Binding-site contacts:
Ligand atom O7 contacts residue ASN696 of chain 1.C at 4.1 Å.
Ligand atom C2 contacts residue ASN696 of chain 1.C at 2.4 Å.
Ligand atom C3 contacts residue ASN696 of chain 1.C at 3.8 Å.
Ligand atom O7 contacts residue ILE1117 of chain 1.C at 4.4 Å.
Ligand atom C5 contacts residue ASN696 of chain 1.C at 3.7 Å.
Ligand atom N2 contacts residue ASN696 of chain 1.C at 2.9 Å (h-bond).
Ligand atom O5 contacts residue ASN696 of chain 1.C at 2.4 Å (h-bond).
Ligand atom C7 contacts residue ASN696 of chain 1.C at 3.7 Å.
Ligand atom C1 contacts residue ASN696 of chain 1.C at 1.4 Å.
Ligand atom C8 contacts residue GLY1118 of chain 1.C at 4.5 Å.
Ligand atom C4 contacts residue ASN696 of chain 1.C at 4.2 Å.
Ligand atom C8 contacts residue ILE1117 of chain 1.C at 4.3 Å (hydrophobic).

Sequence of chain 1.C:
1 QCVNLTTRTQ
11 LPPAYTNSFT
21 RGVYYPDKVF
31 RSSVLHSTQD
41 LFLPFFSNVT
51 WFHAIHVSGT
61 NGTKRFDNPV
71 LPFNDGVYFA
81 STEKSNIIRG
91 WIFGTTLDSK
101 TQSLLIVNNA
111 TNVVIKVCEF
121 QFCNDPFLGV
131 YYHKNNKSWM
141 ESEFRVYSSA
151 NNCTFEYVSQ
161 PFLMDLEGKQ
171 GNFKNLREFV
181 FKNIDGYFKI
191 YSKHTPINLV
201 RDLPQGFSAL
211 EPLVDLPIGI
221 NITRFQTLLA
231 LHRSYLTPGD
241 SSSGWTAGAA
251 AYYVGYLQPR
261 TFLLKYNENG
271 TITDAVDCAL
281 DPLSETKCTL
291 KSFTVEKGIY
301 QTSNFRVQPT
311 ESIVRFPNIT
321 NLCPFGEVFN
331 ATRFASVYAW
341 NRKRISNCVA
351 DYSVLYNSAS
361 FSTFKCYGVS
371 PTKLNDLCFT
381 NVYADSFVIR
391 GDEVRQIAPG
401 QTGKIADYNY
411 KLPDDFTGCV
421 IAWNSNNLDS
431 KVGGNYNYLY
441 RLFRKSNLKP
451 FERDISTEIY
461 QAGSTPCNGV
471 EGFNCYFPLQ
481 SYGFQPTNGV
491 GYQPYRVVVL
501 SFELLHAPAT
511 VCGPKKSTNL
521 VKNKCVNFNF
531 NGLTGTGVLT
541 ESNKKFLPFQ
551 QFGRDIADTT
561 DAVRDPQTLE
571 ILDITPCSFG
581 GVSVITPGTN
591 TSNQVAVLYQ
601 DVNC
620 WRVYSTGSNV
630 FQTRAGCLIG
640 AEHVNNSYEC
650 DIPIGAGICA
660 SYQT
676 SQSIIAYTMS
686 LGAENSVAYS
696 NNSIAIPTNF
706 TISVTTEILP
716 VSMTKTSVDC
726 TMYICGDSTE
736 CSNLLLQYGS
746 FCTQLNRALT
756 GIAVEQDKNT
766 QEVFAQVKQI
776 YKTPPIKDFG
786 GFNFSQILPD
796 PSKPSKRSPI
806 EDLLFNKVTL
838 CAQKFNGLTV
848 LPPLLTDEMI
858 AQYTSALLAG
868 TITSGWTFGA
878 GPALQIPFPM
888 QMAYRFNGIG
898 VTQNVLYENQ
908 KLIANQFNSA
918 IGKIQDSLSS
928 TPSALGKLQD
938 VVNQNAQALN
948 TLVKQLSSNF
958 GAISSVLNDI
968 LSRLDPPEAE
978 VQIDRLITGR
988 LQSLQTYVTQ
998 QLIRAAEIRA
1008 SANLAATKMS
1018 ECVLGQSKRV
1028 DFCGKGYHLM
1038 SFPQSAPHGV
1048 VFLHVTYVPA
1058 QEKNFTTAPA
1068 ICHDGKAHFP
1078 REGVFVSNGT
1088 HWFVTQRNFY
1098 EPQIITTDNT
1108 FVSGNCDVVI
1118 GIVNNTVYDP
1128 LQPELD

The small molecule below binds the protein below.
Small molecule (SMILES): CC(=O)N[C@@H]1[C@@H](O)[C@H](O)[C@@H](CO)O[C@H]1O